Sequence of chain 1.B:
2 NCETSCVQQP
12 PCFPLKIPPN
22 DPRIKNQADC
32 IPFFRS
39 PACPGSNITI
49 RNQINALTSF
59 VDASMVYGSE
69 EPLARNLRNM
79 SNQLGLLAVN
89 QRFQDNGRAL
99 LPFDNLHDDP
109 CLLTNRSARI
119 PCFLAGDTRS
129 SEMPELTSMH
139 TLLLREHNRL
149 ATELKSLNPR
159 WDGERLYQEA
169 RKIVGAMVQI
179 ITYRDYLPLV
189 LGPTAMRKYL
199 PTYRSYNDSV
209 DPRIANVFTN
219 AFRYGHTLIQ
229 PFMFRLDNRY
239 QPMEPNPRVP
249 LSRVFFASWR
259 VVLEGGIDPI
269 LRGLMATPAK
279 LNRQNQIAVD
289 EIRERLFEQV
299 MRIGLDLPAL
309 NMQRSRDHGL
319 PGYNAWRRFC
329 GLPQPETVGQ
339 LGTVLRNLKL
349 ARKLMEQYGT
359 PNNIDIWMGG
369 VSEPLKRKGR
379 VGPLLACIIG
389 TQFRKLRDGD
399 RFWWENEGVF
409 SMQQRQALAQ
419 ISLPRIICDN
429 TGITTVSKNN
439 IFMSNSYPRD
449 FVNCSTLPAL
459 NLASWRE

This protein binds this small molecule.
Small molecule (SMILES): CC(=O)N[C@@H]1[C@@H](O)[C@H](O)[C@@H](CO)O[C@H]1O

Binding-site contacts:
Ligand atom O6 contacts residue LEU84 of chain 1.B at 4.1 Å.
Ligand atom C1 contacts residue ASN80 of chain 1.B at 3.5 Å.
Ligand atom C6 contacts residue ASN80 of chain 1.B at 4.0 Å.
Ligand atom O3 contacts residue GLN89 of chain 1.B at 3.0 Å (h-bond).
Ligand atom N2 contacts residue GLN89 of chain 1.B at 3.9 Å.
Ligand atom N2 contacts residue ASN77 of chain 1.B at 3.0 Å (h-bond).
Ligand atom C8 contacts residue GLN89 of chain 1.B at 3.9 Å.
Ligand atom C1 contacts residue ASN77 of chain 1.B at 1.3 Å.
Ligand atom C8 contacts residue ASN77 of chain 1.B at 4.3 Å.
Ligand atom C7 contacts residue ALA86 of chain 1.B at 4.1 Å (hydrophobic).
Ligand atom C3 contacts residue GLN89 of chain 1.B at 4.2 Å.
Ligand atom C2 contacts residue ASN77 of chain 1.B at 2.5 Å.
Ligand atom C7 contacts residue ASN77 of chain 1.B at 3.5 Å.
Ligand atom O5 contacts residue LEU84 of chain 1.B at 4.0 Å.
Ligand atom C5 contacts residue ASN77 of chain 1.B at 3.5 Å.
Ligand atom O7 contacts residue VAL87 of chain 1.B at 2.9 Å (h-bond).
Ligand atom C2 contacts residue GLN89 of chain 1.B at 4.3 Å.
Ligand atom C8 contacts residue ALA86 of chain 1.B at 3.9 Å (hydrophobic).
Ligand atom O7 contacts residue GLN89 of chain 1.B at 3.4 Å (h-bond).
Ligand atom O7 contacts residue ASN77 of chain 1.B at 3.7 Å.
Ligand atom C8 contacts residue VAL87 of chain 1.B at 4.2 Å (hydrophobic).
Ligand atom O5 contacts residue ASN77 of chain 1.B at 2.2 Å (h-bond).
Ligand atom C3 contacts residue ASN77 of chain 1.B at 3.7 Å.
Ligand atom C5 contacts residue ASN80 of chain 1.B at 3.6 Å.
Ligand atom C4 contacts residue ASN77 of chain 1.B at 4.1 Å.
Ligand atom C7 contacts residue VAL87 of chain 1.B at 3.9 Å (hydrophobic).
Ligand atom O7 contacts residue ALA86 of chain 1.B at 3.5 Å.
Ligand atom O5 contacts residue ASN80 of chain 1.B at 3.1 Å (h-bond).
Ligand atom C7 contacts residue GLN89 of chain 1.B at 3.5 Å.